Binding-site contacts:
Ligand atom C4 contacts residue GLN92 of chain 1.A at 4.1 Å.
Ligand atom O21 contacts residue THR198 of chain 1.A at 2.9 Å (h-bond).
Ligand atom C9 contacts residue LEU197 of chain 1.A at 3.9 Å (hydrophobic).
Ligand atom O20 contacts residue HIS119 of chain 1.A at 4.0 Å.
Ligand atom C1 contacts residue PRO200 of chain 1.A at 4.2 Å (hydrophobic).
Ligand atom S22 contacts residue HIS94 of chain 1.A at 3.8 Å.
Ligand atom C12 contacts residue PRO201 of chain 1.A at 3.9 Å (hydrophobic).
Ligand atom N19 contacts residue THR198 of chain 1.A at 2.8 Å (h-bond).
Ligand atom N19 contacts residue HIS94 of chain 1.A at 3.4 Å (h-bond).
Ligand atom C6 contacts residue LEU140 of chain 1.A at 4.1 Å (hydrophobic).
Ligand atom S22 contacts residue THR198 of chain 1.A at 3.9 Å.
Ligand atom N19 contacts residue ZN1 of chain 1.B at 2.0 Å.
Ligand atom O20 contacts residue ZN1 of chain 1.B at 3.3 Å.
Ligand atom C2 contacts residue LEU197 of chain 1.A at 4.2 Å (hydrophobic).
Ligand atom N19 contacts residue HIS119 of chain 1.A at 3.3 Å (h-bond).
Ligand atom O20 contacts residue VAL142 of chain 1.A at 4.1 Å.
Ligand atom C10 contacts residue LEU197 of chain 1.A at 3.8 Å (hydrophobic).
Ligand atom C15 contacts residue VAL134 of chain 1.A at 4.2 Å (hydrophobic).
Ligand atom O20 contacts residue VAL121 of chain 1.A at 3.7 Å.
Ligand atom C11 contacts residue PRO201 of chain 1.A at 3.9 Å (hydrophobic).
Ligand atom C1 contacts residue THR199 of chain 1.A at 3.5 Å.
Ligand atom C15 contacts residue VAL130 of chain 1.A at 3.8 Å (hydrophobic).
Ligand atom O20 contacts residue HIS94 of chain 1.A at 3.3 Å.
Ligand atom C7 contacts residue VAL134 of chain 1.A at 4.0 Å (hydrophobic).
Ligand atom C14 contacts residue VAL134 of chain 1.A at 4.2 Å (hydrophobic).
Ligand atom O21 contacts residue LEU197 of chain 1.A at 3.2 Å.
Ligand atom C2 contacts residue THR199 of chain 1.A at 3.1 Å.
Ligand atom O3 contacts residue ZN1 of chain 1.B at 3.6 Å.
Ligand atom C6 contacts residue VAL121 of chain 1.A at 3.9 Å (hydrophobic).
Ligand atom C7 contacts residue LEU140 of chain 1.A at 4.1 Å (hydrophobic).
Ligand atom N19 contacts residue HIS96 of chain 1.A at 3.4 Å (h-bond).
Ligand atom C3 contacts residue LEU197 of chain 1.A at 4.1 Å (hydrophobic).
Ligand atom S22 contacts residue HIS119 of chain 1.A at 4.2 Å.
Ligand atom S22 contacts residue ZN1 of chain 1.B at 3.1 Å.
Ligand atom N19 contacts residue GLU106 of chain 1.A at 4.0 Å.
Ligand atom C16 contacts residue GLY131 of chain 1.A at 4.1 Å.
Ligand atom O3 contacts residue HIS94 of chain 1.A at 3.5 Å.
Ligand atom C4 contacts residue LEU197 of chain 1.A at 3.9 Å (hydrophobic).
Ligand atom C5 contacts residue LEU197 of chain 1.A at 3.8 Å (hydrophobic).
Ligand atom C1 contacts residue LEU197 of chain 1.A at 3.9 Å (hydrophobic).

A protein and the small-molecule ligand that binds it are described below.
Small molecule (SMILES): C[C@@]12CCC[C@H]1[C@@H]1CCc3cc(OS(N)(=O)=O)ccc3[C@H]1CC2

Sequence of chain 1.A:
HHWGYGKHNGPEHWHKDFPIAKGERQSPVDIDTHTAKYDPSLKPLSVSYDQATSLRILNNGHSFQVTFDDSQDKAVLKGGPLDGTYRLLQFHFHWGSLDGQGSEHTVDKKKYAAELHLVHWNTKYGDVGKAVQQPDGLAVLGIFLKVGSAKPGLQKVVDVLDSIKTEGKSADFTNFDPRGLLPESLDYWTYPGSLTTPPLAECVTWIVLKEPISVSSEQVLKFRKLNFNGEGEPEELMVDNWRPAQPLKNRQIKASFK